Binding-site contacts:
Ligand atom C1 contacts residue SER650 of chain 1.A at 3.8 Å.
Ligand atom C7 contacts residue PHE646 of chain 1.A at 4.2 Å (hydrophobic).
Ligand atom O5 contacts residue PRO624 of chain 1.A at 3.9 Å.
Ligand atom O5 contacts residue SER650 of chain 1.A at 4.3 Å.
Ligand atom C5 contacts residue SER650 of chain 1.A at 4.4 Å.
Ligand atom C2 contacts residue ASN648 of chain 1.A at 2.5 Å.
Ligand atom C7 contacts residue ASN648 of chain 1.A at 3.8 Å.
Ligand atom O7 contacts residue NAG1 of chain 1.O at 3.7 Å.
Ligand atom C8 contacts residue NAG1 of chain 1.O at 3.7 Å.
Ligand atom C3 contacts residue ASN648 of chain 1.A at 3.8 Å.
Ligand atom C8 contacts residue PHE646 of chain 1.A at 4.2 Å (hydrophobic).
Ligand atom C7 contacts residue NAG1 of chain 1.O at 4.2 Å.
Ligand atom C1 contacts residue ASN648 of chain 1.A at 1.4 Å.
Ligand atom C8 contacts residue ASN673 of chain 1.A at 3.8 Å.
Ligand atom O5 contacts residue ASN648 of chain 1.A at 2.4 Å (h-bond).
Ligand atom N2 contacts residue ASN648 of chain 1.A at 3.0 Å (h-bond).
Ligand atom C5 contacts residue ASN648 of chain 1.A at 3.7 Å.
Ligand atom O7 contacts residue PHE646 of chain 1.A at 4.0 Å.
Ligand atom C4 contacts residue ASN648 of chain 1.A at 4.3 Å.
Ligand atom O7 contacts residue ASN648 of chain 1.A at 4.3 Å.

This protein binds this small molecule.
Small molecule (SMILES): CC(=O)N[C@@H]1[C@@H](O)[C@H](O)[C@@H](CO)O[C@H]1O

Sequence of chain 1.A:
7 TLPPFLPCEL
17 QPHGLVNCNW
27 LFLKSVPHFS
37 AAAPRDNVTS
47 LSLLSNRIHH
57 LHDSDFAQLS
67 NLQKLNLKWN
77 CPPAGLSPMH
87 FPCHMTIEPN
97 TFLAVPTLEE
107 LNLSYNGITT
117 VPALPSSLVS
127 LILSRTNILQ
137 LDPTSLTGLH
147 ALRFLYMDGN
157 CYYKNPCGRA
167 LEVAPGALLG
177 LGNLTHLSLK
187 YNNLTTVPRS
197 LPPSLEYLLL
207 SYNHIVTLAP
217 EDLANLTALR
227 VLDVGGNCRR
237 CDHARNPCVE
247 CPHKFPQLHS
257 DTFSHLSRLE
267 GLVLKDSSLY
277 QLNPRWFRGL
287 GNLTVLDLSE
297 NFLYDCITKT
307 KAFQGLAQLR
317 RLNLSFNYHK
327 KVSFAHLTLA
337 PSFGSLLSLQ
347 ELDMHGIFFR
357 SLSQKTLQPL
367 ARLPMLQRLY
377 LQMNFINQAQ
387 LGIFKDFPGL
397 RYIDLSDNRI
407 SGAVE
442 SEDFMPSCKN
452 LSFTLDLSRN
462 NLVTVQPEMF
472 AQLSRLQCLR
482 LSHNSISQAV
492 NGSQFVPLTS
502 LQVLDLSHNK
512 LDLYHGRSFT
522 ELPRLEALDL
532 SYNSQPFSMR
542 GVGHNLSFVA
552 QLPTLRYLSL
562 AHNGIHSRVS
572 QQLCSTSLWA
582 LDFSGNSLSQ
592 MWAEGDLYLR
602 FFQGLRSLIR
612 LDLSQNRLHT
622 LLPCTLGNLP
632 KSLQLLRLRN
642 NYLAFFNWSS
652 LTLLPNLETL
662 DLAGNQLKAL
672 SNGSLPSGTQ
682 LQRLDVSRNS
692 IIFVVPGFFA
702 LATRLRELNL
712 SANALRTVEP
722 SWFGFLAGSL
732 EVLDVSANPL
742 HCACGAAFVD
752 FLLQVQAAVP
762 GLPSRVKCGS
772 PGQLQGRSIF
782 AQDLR